Sequence of chain 1.A:
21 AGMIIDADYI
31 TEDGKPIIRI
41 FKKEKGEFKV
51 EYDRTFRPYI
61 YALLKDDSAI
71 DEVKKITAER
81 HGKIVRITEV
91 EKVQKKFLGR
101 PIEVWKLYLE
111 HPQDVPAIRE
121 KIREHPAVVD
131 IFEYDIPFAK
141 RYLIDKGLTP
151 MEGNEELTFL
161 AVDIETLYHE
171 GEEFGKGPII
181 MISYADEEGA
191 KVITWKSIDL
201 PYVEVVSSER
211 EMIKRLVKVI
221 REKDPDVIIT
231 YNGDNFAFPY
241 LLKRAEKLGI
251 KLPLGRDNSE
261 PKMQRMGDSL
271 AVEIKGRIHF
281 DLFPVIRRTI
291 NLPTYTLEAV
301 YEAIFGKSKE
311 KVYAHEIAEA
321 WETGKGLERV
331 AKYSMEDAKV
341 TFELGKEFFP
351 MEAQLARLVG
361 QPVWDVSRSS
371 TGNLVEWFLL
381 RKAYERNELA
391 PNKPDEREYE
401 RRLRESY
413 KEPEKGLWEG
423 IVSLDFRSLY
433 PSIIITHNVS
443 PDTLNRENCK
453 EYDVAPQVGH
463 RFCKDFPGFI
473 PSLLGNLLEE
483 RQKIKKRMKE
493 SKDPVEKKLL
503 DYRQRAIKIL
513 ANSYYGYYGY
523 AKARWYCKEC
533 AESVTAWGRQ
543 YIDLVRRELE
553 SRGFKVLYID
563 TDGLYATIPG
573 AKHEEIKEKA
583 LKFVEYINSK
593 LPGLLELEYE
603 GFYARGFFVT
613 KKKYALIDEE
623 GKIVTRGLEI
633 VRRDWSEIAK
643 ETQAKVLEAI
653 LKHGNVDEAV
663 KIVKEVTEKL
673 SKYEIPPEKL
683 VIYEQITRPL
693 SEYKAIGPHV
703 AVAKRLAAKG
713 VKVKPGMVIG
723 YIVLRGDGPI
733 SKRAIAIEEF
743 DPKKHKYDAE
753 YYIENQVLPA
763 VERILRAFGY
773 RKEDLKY

The protein below binds the small molecule below.
Small molecule (SMILES): Cc1cn([C@H]2C[C@H](O[P](=O)(O)OC[C@H]3O[C@@H](n4ccc(N)nc4=O)C[C@@H]3O[P](=O)(O)OC[C@H]3O[C@@H](n4cnc5c(N)ncnc54)C[C@@H]3O[P](=O)(O)OC[C@H]3O[C@@H](n4ccc(N)nc4=O)C[C@@H]3O[P](=O)(O)OC[C@H]3O[C@@H](n4cnc5c(=O)nc(N)[nH]c54)C[C@@H]3O)[C@@H](CO[P](=O)(O)O[C@H]3C[C@H](n4cnc5c(N)ncnc54)O[C@@H]3CO[P](=O)(O)O[C@H]3C[C@H](n4cnc5c(=O)nc(N)[nH]c54)O[C@@H]3CO[P](=O)(O)O[C@H]3C[C@H](n4ccc(N)nc4=O)O[C@@H]3CO)O2)c(=O)[nH]c1=O

Binding-site contacts:
Ligand atom P contacts residue TYR695 of chain 1.A at 3.8 Å.
Ligand atom OP1 contacts residue GLN687 of chain 1.A at 2.9 Å (h-bond).
Ligand atom OP1 contacts residue GLN687 of chain 1.A at 3.2 Å (h-bond).
Ligand atom C5' contacts residue GLN687 of chain 1.A at 3.8 Å.
Ligand atom O3' contacts residue ARG634 of chain 1.A at 3.4 Å.
Ligand atom O3' contacts residue TYR695 of chain 1.A at 3.8 Å.
Ligand atom OP1 contacts residue ALA697 of chain 1.A at 3.2 Å (h-bond).
Ligand atom C5' contacts residue HIS701 of chain 1.A at 3.6 Å.
Ligand atom O3' contacts residue ARG287 of chain 1.A at 2.5 Å (salt-bridge).
Ligand atom O4' contacts residue ASP636 of chain 1.A at 3.5 Å (salt-bridge).
Ligand atom O3' contacts residue ARG635 of chain 1.A at 3.9 Å.
Ligand atom OP1 contacts residue ARG634 of chain 1.A at 3.5 Å.
Ligand atom OP1 contacts residue THR689 of chain 1.A at 3.5 Å (h-bond).
Ligand atom O2 contacts residue ARG634 of chain 1.A at 3.5 Å (salt-bridge).
Ligand atom OP1 contacts residue TYR695 of chain 1.A at 2.6 Å (h-bond).
Ligand atom OP2 contacts residue THR689 of chain 1.A at 2.5 Å (h-bond).
Ligand atom O5' contacts residue ARG690 of chain 1.A at 3.3 Å (salt-bridge).
Ligand atom OP1 contacts residue HIS701 of chain 1.A at 2.9 Å (h-bond).
Ligand atom OP1 contacts residue LYS696 of chain 1.A at 2.6 Å (salt-bridge).
Ligand atom C1' contacts residue ARG287 of chain 1.A at 3.8 Å.
Ligand atom OP1 contacts residue ARG635 of chain 1.A at 2.6 Å (salt-bridge).
Ligand atom OP1 contacts residue ARG635 of chain 1.A at 3.0 Å (salt-bridge).
Ligand atom C4' contacts residue GLU686 of chain 1.A at 3.8 Å.
Ligand atom OP2 contacts residue ARG635 of chain 1.A at 3.6 Å.
Ligand atom O3' contacts residue ALA697 of chain 1.A at 3.7 Å.
Ligand atom OP2 contacts residue GLN687 of chain 1.A at 3.7 Å.
Ligand atom O3' contacts residue TYR295 of chain 1.A at 3.8 Å.
Ligand atom O4' contacts residue ARG634 of chain 1.A at 3.2 Å (salt-bridge).
Ligand atom OP1 contacts residue GLU686 of chain 1.A at 3.6 Å.
Ligand atom OP2 contacts residue ARG690 of chain 1.A at 3.6 Å.
Ligand atom C3' contacts residue ARG690 of chain 1.A at 3.5 Å.
Ligand atom OP2 contacts residue ARG690 of chain 1.A at 3.1 Å (salt-bridge).
Ligand atom C1' contacts residue ARG634 of chain 1.A at 3.8 Å.
Ligand atom C5' contacts residue ASP636 of chain 1.A at 3.5 Å.
Ligand atom OP1 contacts residue TYR695 of chain 1.A at 3.5 Å.
Ligand atom P contacts residue THR689 of chain 1.A at 3.5 Å.
Ligand atom O3' contacts residue LYS696 of chain 1.A at 3.6 Å.
Ligand atom C3' contacts residue ARG287 of chain 1.A at 3.2 Å.
Ligand atom C4' contacts residue ASP636 of chain 1.A at 3.5 Å.
Ligand atom C2' contacts residue ARG287 of chain 1.A at 2.9 Å.